Sequence of chain 1.B:
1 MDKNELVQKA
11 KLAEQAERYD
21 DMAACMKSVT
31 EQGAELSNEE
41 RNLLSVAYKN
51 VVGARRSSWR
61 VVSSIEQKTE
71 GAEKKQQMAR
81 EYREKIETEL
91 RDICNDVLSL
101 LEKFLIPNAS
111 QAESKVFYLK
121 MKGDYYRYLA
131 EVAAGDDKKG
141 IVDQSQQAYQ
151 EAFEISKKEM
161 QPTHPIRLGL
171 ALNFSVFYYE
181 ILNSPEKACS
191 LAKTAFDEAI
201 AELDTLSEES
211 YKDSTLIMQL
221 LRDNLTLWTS

A small-molecule ligand and the protein it binds are described below.
Small molecule (SMILES): C[C@@H](O)[C@H](NC(=O)[C@H](COP(=O)(O)O)NC(=O)[C@H](CC(N)=O)NC(=O)[C@H](CCCN=C(N)N)NC(=O)[C@@H](N)CO)C(=O)N1CCC[C@H]1C(=O)NCC=O

Binding-site contacts:
Ligand atom C contacts residue ASN173 of chain 1.B at 3.6 Å.
Ligand atom CB contacts residue ASN224 of chain 1.B at 3.8 Å.
Ligand atom N contacts residue LEU227 of chain 1.B at 3.7 Å.
Ligand atom NH2 contacts residue ARG127 of chain 1.B at 3.7 Å.
Ligand atom N contacts residue LEU172 of chain 1.B at 3.5 Å.
Ligand atom CA contacts residue ASN224 of chain 1.B at 3.6 Å.
Ligand atom C contacts residue ASN224 of chain 1.B at 3.7 Å.
Ligand atom P contacts residue ARG56 of chain 1.B at 3.7 Å.
Ligand atom O contacts residue ASN224 of chain 1.B at 2.9 Å (h-bond).
Ligand atom OG1 contacts residue ASN173 of chain 1.B at 3.2 Å (h-bond).
Ligand atom CZ contacts residue GLU180 of chain 1.B at 3.4 Å.
Ligand atom O contacts residue VAL176 of chain 1.B at 3.5 Å.
Ligand atom CB contacts residue ASN173 of chain 1.B at 3.4 Å.
Ligand atom CD contacts residue GLU180 of chain 1.B at 3.2 Å.
Ligand atom N contacts residue ASN224 of chain 1.B at 2.9 Å (h-bond).
Ligand atom CA contacts residue LEU172 of chain 1.B at 3.8 Å (hydrophobic).
Ligand atom P contacts residue ARG127 of chain 1.B at 3.7 Å.
Ligand atom P contacts residue TYR128 of chain 1.B at 3.8 Å.
Ligand atom O3P contacts residue TYR128 of chain 1.B at 2.5 Å (h-bond).
Ligand atom CA contacts residue ASN224 of chain 1.B at 3.8 Å.
Ligand atom O contacts residue SER45 of chain 1.B at 2.6 Å (h-bond).
Ligand atom O3P contacts residue ARG127 of chain 1.B at 2.7 Å (salt-bridge).
Ligand atom O1P contacts residue ARG127 of chain 1.B at 2.9 Å (salt-bridge).
Ligand atom NE contacts residue GLU180 of chain 1.B at 2.7 Å (salt-bridge).
Ligand atom O1P contacts residue ARG56 of chain 1.B at 3.0 Å (salt-bridge).
Ligand atom C contacts residue SER45 of chain 1.B at 3.3 Å.
Ligand atom O contacts residue LEU172 of chain 1.B at 3.6 Å.
Ligand atom N contacts residue ASN173 of chain 1.B at 2.8 Å (h-bond).
Ligand atom OG1 contacts residue LYS120 of chain 1.B at 2.9 Å (salt-bridge).
Ligand atom NH2 contacts residue GLU180 of chain 1.B at 2.9 Å (salt-bridge).
Ligand atom NH2 contacts residue ARG56 of chain 1.B at 3.8 Å.
Ligand atom CG2 contacts residue GLY169 of chain 1.B at 3.4 Å.
Ligand atom CG contacts residue LEU220 of chain 1.B at 3.7 Å (hydrophobic).
Ligand atom O contacts residue VAL46 of chain 1.B at 3.4 Å (h-bond).
Ligand atom CG2 contacts residue ASN173 of chain 1.B at 3.4 Å.
Ligand atom CG2 contacts residue LEU172 of chain 1.B at 3.7 Å (hydrophobic).
Ligand atom CA contacts residue ASN173 of chain 1.B at 3.4 Å.
Ligand atom O2P contacts residue ARG56 of chain 1.B at 2.8 Å (salt-bridge).
Ligand atom NH2 contacts residue VAL176 of chain 1.B at 3.8 Å.
Ligand atom C contacts residue LEU172 of chain 1.B at 3.4 Å (hydrophobic).